Sequence of chain 1.A:
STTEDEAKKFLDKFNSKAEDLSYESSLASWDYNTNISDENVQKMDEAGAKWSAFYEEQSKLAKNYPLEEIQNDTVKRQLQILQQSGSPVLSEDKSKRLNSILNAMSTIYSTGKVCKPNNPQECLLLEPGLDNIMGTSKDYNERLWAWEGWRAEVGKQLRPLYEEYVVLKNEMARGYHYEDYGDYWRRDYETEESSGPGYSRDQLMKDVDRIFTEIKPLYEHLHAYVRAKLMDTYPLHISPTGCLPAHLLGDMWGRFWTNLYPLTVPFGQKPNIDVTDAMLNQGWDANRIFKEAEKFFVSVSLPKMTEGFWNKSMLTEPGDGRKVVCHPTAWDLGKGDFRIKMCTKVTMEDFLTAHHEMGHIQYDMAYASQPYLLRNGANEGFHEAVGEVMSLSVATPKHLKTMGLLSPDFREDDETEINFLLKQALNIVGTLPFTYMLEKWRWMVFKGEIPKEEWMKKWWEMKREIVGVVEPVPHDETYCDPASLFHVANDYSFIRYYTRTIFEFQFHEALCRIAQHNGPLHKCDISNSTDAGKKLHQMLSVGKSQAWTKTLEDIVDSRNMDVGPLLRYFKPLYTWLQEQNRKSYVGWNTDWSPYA

Binding-site contacts:
Ligand atom C3 contacts residue THR402 of chain 1.A at 4.3 Å.
Ligand atom C4 contacts residue ASN528 of chain 1.A at 4.2 Å.
Ligand atom C3 contacts residue ASN528 of chain 1.A at 3.8 Å.
Ligand atom O7 contacts residue ASN528 of chain 1.A at 3.6 Å.
Ligand atom O5 contacts residue ASN528 of chain 1.A at 2.4 Å (h-bond).
Ligand atom C8 contacts residue THR402 of chain 1.A at 3.5 Å.
Ligand atom O6 contacts residue THR402 of chain 1.A at 3.7 Å.
Ligand atom C8 contacts residue HIS399 of chain 1.A at 3.5 Å.
Ligand atom C1 contacts residue ASN528 of chain 1.A at 1.4 Å.
Ligand atom C7 contacts residue THR402 of chain 1.A at 3.2 Å.
Ligand atom O3 contacts residue THR402 of chain 1.A at 2.9 Å (h-bond).
Ligand atom C7 contacts residue SER527 of chain 1.A at 4.3 Å.
Ligand atom O5 contacts residue THR402 of chain 1.A at 4.4 Å.
Ligand atom C5 contacts residue ASN528 of chain 1.A at 3.7 Å.
Ligand atom N2 contacts residue THR402 of chain 1.A at 4.1 Å.
Ligand atom N2 contacts residue ASN528 of chain 1.A at 2.9 Å (h-bond).
Ligand atom C2 contacts residue ASN528 of chain 1.A at 2.5 Å.
Ligand atom C7 contacts residue ASN528 of chain 1.A at 3.5 Å.
Ligand atom O7 contacts residue THR402 of chain 1.A at 2.8 Å (h-bond).
Ligand atom C8 contacts residue SER527 of chain 1.A at 3.4 Å.

A protein and the small-molecule ligand that binds it are described below.
Small molecule (SMILES): CC(=O)N[C@H]1[C@H](O[C@H]2[C@H](O)[C@@H](NC(C)=O)CO[C@@H]2CO)O[C@H](CO)[C@@H](O)[C@@H]1O